The protein below binds the small molecule below.
Small molecule (SMILES): CC(=O)N[C@@H]1[C@@H](O)[C@H](O)[C@@H](CO)O[C@H]1O

Sequence of chain 1.A:
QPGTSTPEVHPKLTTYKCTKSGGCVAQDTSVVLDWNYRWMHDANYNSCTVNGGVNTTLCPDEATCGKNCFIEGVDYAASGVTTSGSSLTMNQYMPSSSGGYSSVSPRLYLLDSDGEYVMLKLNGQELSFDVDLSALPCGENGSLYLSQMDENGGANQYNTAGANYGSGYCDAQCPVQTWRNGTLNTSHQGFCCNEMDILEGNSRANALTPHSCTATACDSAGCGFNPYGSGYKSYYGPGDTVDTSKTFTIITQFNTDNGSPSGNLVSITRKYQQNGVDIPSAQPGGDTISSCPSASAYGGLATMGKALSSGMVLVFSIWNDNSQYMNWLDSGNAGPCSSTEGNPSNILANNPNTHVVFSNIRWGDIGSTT

Binding-site contacts:
Ligand atom C4 contacts residue ASN56 of chain 1.A at 4.2 Å.
Ligand atom C7 contacts residue SER48 of chain 1.A at 3.7 Å.
Ligand atom O7 contacts residue SER48 of chain 1.A at 3.0 Å (h-bond).
Ligand atom C8 contacts residue VAL51 of chain 1.A at 4.3 Å (hydrophobic).
Ligand atom O5 contacts residue LEU59 of chain 1.A at 3.7 Å.
Ligand atom N2 contacts residue SER48 of chain 1.A at 4.5 Å.
Ligand atom C1 contacts residue ASN56 of chain 1.A at 1.4 Å.
Ligand atom N2 contacts residue ASN56 of chain 1.A at 2.8 Å (h-bond).
Ligand atom C6 contacts residue THR58 of chain 1.A at 4.5 Å.
Ligand atom C5 contacts residue ASN56 of chain 1.A at 3.7 Å.
Ligand atom O6 contacts residue ASN47 of chain 1.A at 3.8 Å.
Ligand atom C8 contacts residue THR50 of chain 1.A at 4.3 Å.
Ligand atom O5 contacts residue ASN56 of chain 1.A at 2.4 Å (h-bond).
Ligand atom C4 contacts residue ASN47 of chain 1.A at 4.3 Å.
Ligand atom O5 contacts residue THR58 of chain 1.A at 4.4 Å.
Ligand atom C2 contacts residue ASN56 of chain 1.A at 2.4 Å.
Ligand atom C3 contacts residue ASN56 of chain 1.A at 3.8 Å.
Ligand atom C1 contacts residue SER48 of chain 1.A at 4.3 Å.
Ligand atom C8 contacts residue SER48 of chain 1.A at 3.9 Å.
Ligand atom O7 contacts residue ASN56 of chain 1.A at 3.9 Å.
Ligand atom C2 contacts residue SER48 of chain 1.A at 4.3 Å.
Ligand atom C7 contacts residue ASN56 of chain 1.A at 3.5 Å.
Ligand atom O6 contacts residue LEU59 of chain 1.A at 3.6 Å.
Ligand atom C1 contacts residue LEU59 of chain 1.A at 4.4 Å (hydrophobic).
Ligand atom O6 contacts residue ASP43 of chain 1.A at 4.3 Å.